Sequence of chain 18.E:
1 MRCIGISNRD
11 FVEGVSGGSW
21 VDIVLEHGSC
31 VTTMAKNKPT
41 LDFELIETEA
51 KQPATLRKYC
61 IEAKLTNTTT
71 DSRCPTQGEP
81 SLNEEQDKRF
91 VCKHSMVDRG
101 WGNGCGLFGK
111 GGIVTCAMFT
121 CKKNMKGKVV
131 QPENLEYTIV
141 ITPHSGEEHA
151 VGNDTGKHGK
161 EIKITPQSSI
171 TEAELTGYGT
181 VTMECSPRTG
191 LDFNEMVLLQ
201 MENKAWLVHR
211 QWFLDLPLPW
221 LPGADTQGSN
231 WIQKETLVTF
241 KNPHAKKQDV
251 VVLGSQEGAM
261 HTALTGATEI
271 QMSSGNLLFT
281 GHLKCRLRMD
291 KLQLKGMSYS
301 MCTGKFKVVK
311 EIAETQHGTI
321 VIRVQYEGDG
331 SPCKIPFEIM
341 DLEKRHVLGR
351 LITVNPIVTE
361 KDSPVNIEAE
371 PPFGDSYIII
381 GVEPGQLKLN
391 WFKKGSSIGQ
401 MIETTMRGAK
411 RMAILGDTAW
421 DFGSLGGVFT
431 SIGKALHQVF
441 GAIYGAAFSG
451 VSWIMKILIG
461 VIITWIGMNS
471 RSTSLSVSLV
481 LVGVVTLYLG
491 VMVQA

Binding-site contacts:
Ligand atom O3 contacts residue ASN67 of chain 18.E at 3.8 Å.
Ligand atom C8 contacts residue ASN67 of chain 18.E at 3.6 Å.
Ligand atom O7 contacts residue ARG89 of chain 18.E at 4.2 Å.
Ligand atom C2 contacts residue ASN67 of chain 18.E at 2.4 Å.
Ligand atom N2 contacts residue ASN67 of chain 18.E at 3.3 Å (h-bond).
Ligand atom O7 contacts residue ASN67 of chain 18.E at 4.5 Å.
Ligand atom O7 contacts residue MET118 of chain 18.E at 3.5 Å.
Ligand atom C8 contacts residue PHE90 of chain 18.E at 4.4 Å (hydrophobic).
Ligand atom C4 contacts residue ASN67 of chain 18.E at 4.2 Å.
Ligand atom C7 contacts residue ASN67 of chain 18.E at 3.8 Å.
Ligand atom C7 contacts residue MET118 of chain 18.E at 3.8 Å (hydrophobic).
Ligand atom O5 contacts residue ASN67 of chain 18.E at 2.4 Å (h-bond).
Ligand atom C1 contacts residue ASN67 of chain 18.E at 1.4 Å.
Ligand atom C3 contacts residue ASN67 of chain 18.E at 3.6 Å.
Ligand atom C5 contacts residue ASN67 of chain 18.E at 3.7 Å.
Ligand atom C8 contacts residue MET118 of chain 18.E at 4.1 Å (hydrophobic).

A small-molecule ligand and the protein it binds are described below.
Small molecule (SMILES): CC(=O)N[C@@H]1[C@@H](O)[C@H](O)[C@@H](CO)O[C@H]1O